Sequence of chain 1.M:
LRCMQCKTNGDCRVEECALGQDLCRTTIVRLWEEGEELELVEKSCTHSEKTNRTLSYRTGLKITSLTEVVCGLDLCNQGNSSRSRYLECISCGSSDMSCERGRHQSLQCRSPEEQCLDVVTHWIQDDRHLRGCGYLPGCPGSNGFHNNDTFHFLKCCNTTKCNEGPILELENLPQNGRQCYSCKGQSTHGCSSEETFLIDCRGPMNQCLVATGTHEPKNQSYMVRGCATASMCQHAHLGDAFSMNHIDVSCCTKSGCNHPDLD

Binding-site contacts:
Ligand atom C8 contacts residue ASN162 of chain 1.M at 3.9 Å.
Ligand atom O7 contacts residue PHE211 of chain 1.M at 3.3 Å.
Ligand atom C3 contacts residue ASN162 of chain 1.M at 3.5 Å.
Ligand atom O5 contacts residue ASN162 of chain 1.M at 2.4 Å (h-bond).
Ligand atom N2 contacts residue ASN162 of chain 1.M at 2.3 Å (h-bond).
Ligand atom C2 contacts residue ASN162 of chain 1.M at 2.3 Å.
Ligand atom N2 contacts residue PHE211 of chain 1.M at 3.5 Å.
Ligand atom C6 contacts residue ILE130 of chain 1.M at 4.0 Å (hydrophobic).
Ligand atom C8 contacts residue PHE211 of chain 1.M at 4.0 Å (hydrophobic).
Ligand atom O6 contacts residue GLN131 of chain 1.M at 4.5 Å.
Ligand atom C7 contacts residue ASN162 of chain 1.M at 3.3 Å.
Ligand atom C5 contacts residue ASN162 of chain 1.M at 3.7 Å.
Ligand atom C7 contacts residue PHE211 of chain 1.M at 3.4 Å (hydrophobic).
Ligand atom C1 contacts residue ASN162 of chain 1.M at 1.4 Å.
Ligand atom C4 contacts residue ASN162 of chain 1.M at 4.2 Å.
Ligand atom O7 contacts residue ASN162 of chain 1.M at 4.2 Å.

A protein and the small-molecule ligand that binds it are described below.
Small molecule (SMILES): CC(=O)N[C@H]1[C@H](O[C@H]2[C@H](O)[C@@H](NC(C)=O)CO[C@@H]2CO)O[C@H](CO)[C@@H](O[C@@H]2O[C@H](CO[C@H]3O[C@H](CO)[C@@H](O)[C@H](O)[C@@H]3O)[C@@H](O)[C@H](O[C@H]3O[C@H](CO)[C@@H](O)[C@H](O)[C@@H]3O)[C@@H]2O)[C@@H]1O